This small molecule binds to this protein.
Small molecule (SMILES): Nc1ccn([C@@H]2O[C@H](CO[P](=O)(O)O[C@H]3[C@@H](O)[C@H](n4cnc5c(=O)[nH]c(N)nc54)O[C@@H]3CO[P](=O)(O)O[C@H]3[C@@H](O)[C@H](n4cnc5c(=O)[nH]c(N)nc54)O[C@@H]3CO[P](=O)(O)O[C@H]3[C@@H](O)[C@H](n4cnc5c(=O)[nH]c(N)nc54)O[C@@H]3COP(=O)=O)[C@@H](O[P](=O)(O)OC[C@H]3O[C@@H](n4ccc(N)nc4=O)[C@H](O)[C@@H]3O[P](=O)(O)OC[C@H]3O[C@@H](n4ccc(N)nc4=O)[C@H](O)[C@@H]3O[P](=O)(O)OC[C@H]3O[C@@H](n4cnc5c4NC=NC5N)[C@H](O)[C@@H]3O)[C@H]2O)c(=O)n1

Sequence of chain 1.A:
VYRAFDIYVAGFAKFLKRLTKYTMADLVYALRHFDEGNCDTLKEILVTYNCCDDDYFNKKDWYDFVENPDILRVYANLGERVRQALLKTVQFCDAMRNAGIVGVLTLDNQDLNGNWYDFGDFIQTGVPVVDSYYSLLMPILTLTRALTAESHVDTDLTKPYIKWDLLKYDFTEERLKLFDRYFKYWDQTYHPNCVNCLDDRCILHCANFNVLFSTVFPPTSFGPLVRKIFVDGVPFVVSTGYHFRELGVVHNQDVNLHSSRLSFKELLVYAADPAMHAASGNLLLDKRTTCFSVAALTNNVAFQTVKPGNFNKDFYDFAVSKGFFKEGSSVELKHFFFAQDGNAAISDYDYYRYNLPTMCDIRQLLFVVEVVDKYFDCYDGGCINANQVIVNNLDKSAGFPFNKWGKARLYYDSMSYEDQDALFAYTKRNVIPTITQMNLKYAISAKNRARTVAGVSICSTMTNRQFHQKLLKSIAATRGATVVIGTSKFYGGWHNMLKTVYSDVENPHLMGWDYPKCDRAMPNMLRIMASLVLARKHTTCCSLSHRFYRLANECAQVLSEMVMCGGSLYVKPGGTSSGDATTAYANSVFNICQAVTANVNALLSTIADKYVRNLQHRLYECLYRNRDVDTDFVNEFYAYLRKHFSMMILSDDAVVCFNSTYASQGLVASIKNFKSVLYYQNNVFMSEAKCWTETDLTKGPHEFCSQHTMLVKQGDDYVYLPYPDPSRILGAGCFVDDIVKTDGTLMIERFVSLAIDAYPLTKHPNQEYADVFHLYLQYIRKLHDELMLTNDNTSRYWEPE

Binding-site contacts:
Ligand atom C5' contacts residue ASP762 of chain 1.A at 3.0 Å.
Ligand atom O3' contacts residue ASP761 of chain 1.A at 2.6 Å (salt-bridge).
Ligand atom O6 contacts residue C8 of chain 1.F at 2.9 Å (h-bond).
Ligand atom O2 contacts residue G5 of chain 1.F at 2.9 Å (h-bond).
Ligand atom O2 contacts residue G3 of chain 1.F at 2.9 Å (h-bond).
Ligand atom O4' contacts residue LEU759 of chain 1.A at 2.9 Å.
Ligand atom O6 contacts residue C7 of chain 1.F at 2.9 Å (h-bond).
Ligand atom N1 contacts residue G3 of chain 1.F at 3.2 Å (h-bond).
Ligand atom O2 contacts residue G4 of chain 1.F at 2.9 Å (h-bond).
Ligand atom C4' contacts residue ASP761 of chain 1.A at 3.3 Å.
Ligand atom C4 contacts residue G5 of chain 1.F at 3.3 Å.
Ligand atom C5' contacts residue ARG837 of chain 1.A at 3.2 Å.
Ligand atom N1 contacts residue C7 of chain 1.F at 2.8 Å (h-bond).
Ligand atom N4 contacts residue G5 of chain 1.F at 2.7 Å (h-bond).
Ligand atom OP2 contacts residue ARG514 of chain 1.A at 2.9 Å (salt-bridge).
Ligand atom N6 contacts residue G3 of chain 1.F at 3.3 Å (h-bond).
Ligand atom N4 contacts residue G4 of chain 1.F at 2.9 Å (h-bond).
Ligand atom C2 contacts residue C8 of chain 1.F at 3.0 Å.
Ligand atom N1 contacts residue C6 of chain 1.F at 2.9 Å (h-bond).
Ligand atom O6 contacts residue C6 of chain 1.F at 2.9 Å (h-bond).
Ligand atom C2 contacts residue G4 of chain 1.F at 3.2 Å.
Ligand atom OP1 contacts residue ARG837 of chain 1.A at 2.5 Å (salt-bridge).
Ligand atom OP2 contacts residue ARG837 of chain 1.A at 2.5 Å (salt-bridge).
Ligand atom N1 contacts residue C8 of chain 1.F at 2.9 Å (h-bond).
Ligand atom N1 contacts residue U2 of chain 1.F at 2.9 Å (h-bond).
Ligand atom C4 contacts residue G4 of chain 1.F at 3.3 Å.
Ligand atom O5' contacts residue ARG837 of chain 1.A at 3.0 Å (salt-bridge).
Ligand atom N3 contacts residue G4 of chain 1.F at 2.9 Å (h-bond).
Ligand atom N2 contacts residue C7 of chain 1.F at 2.7 Å (h-bond).
Ligand atom O2' contacts residue SER760 of chain 1.A at 2.2 Å (h-bond).
Ligand atom OP1 contacts residue SER815 of chain 1.A at 3.0 Å (h-bond).
Ligand atom N2 contacts residue C6 of chain 1.F at 2.8 Å (h-bond).
Ligand atom N2 contacts residue C8 of chain 1.F at 2.8 Å (h-bond).
Ligand atom N3 contacts residue G3 of chain 1.F at 3.0 Å (h-bond).
Ligand atom N3 contacts residue G5 of chain 1.F at 2.9 Å (h-bond).
Ligand atom N6 contacts residue U2 of chain 1.F at 2.9 Å (h-bond).
Ligand atom O3' contacts residue ARG837 of chain 1.A at 3.0 Å (salt-bridge).
Ligand atom N4 contacts residue G3 of chain 1.F at 3.0 Å (h-bond).
Ligand atom C2 contacts residue C7 of chain 1.F at 3.0 Å.
Ligand atom P contacts residue ARG837 of chain 1.A at 3.3 Å.